A small-molecule ligand and the protein it binds are described below.
Small molecule (SMILES): CC(C)CN(C[C@@H](O)[C@H](Cc1ccccc1)NC(=O)O[C@H]1CO[C@H]2OCC[C@H]21)S(=O)(=O)c1ccc(N)cc1

Sequence of chain 1.B:
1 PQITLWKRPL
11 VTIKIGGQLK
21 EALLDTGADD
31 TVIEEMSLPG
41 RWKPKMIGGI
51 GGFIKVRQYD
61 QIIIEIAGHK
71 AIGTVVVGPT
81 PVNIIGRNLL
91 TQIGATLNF

Sequence of chain 1.A:
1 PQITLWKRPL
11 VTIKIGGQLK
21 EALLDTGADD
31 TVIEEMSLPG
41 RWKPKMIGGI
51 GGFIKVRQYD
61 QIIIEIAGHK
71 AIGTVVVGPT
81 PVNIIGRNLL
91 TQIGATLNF

Binding-site contacts:
Ligand atom C15 contacts residue VAL82 of chain 1.B at 3.7 Å (hydrophobic).
Ligand atom C36 contacts residue GLY49 of chain 1.B at 3.5 Å.
Ligand atom C6 contacts residue GLY48 of chain 1.A at 3.3 Å.
Ligand atom N1 contacts residue ASP30 of chain 1.A at 2.5 Å (salt-bridge).
Ligand atom O26 contacts residue ASP29 of chain 1.B at 3.2 Å (salt-bridge).
Ligand atom O26 contacts residue ASP30 of chain 1.B at 3.3 Å (salt-bridge).
Ligand atom O28 contacts residue ASP29 of chain 1.B at 3.0 Å (salt-bridge).
Ligand atom O9 contacts residue ILE84 of chain 1.A at 3.6 Å.
Ligand atom C35 contacts residue GLY48 of chain 1.B at 3.6 Å.
Ligand atom O10 contacts residue GLY49 of chain 1.A at 3.0 Å.
Ligand atom C29 contacts residue ASP29 of chain 1.B at 3.7 Å.
Ligand atom C27 contacts residue ASP29 of chain 1.B at 3.6 Å.
Ligand atom C33 contacts residue GLY27 of chain 1.B at 3.6 Å.
Ligand atom C4 contacts residue ALA28 of chain 1.A at 3.6 Å (hydrophobic).
Ligand atom C7 contacts residue GLY48 of chain 1.A at 3.7 Å.
Ligand atom N20 contacts residue GLY27 of chain 1.B at 3.2 Å (h-bond).
Ligand atom C3 contacts residue ALA28 of chain 1.A at 3.7 Å (hydrophobic).
Ligand atom O18 contacts residue GLY27 of chain 1.B at 3.5 Å.
Ligand atom C13 contacts residue GLY27 of chain 1.A at 3.8 Å.
Ligand atom C32 contacts residue ASP25 of chain 1.A at 3.2 Å.
Ligand atom C29 contacts residue GLY27 of chain 1.B at 3.5 Å.
Ligand atom C36 contacts residue ILE50 of chain 1.B at 3.6 Å (hydrophobic).
Ligand atom C5 contacts residue ILE50 of chain 1.B at 3.7 Å (hydrophobic).
Ligand atom O26 contacts residue ALA28 of chain 1.B at 3.7 Å.
Ligand atom C34 contacts residue VAL82 of chain 1.A at 3.6 Å (hydrophobic).
Ligand atom O18 contacts residue ASP25 of chain 1.A at 2.5 Å (salt-bridge).
Ligand atom O23 contacts residue ALA28 of chain 1.B at 3.6 Å.
Ligand atom O18 contacts residue ASP25 of chain 1.B at 2.7 Å (salt-bridge).
Ligand atom C27 contacts residue ASP30 of chain 1.B at 3.6 Å.
Ligand atom C3 contacts residue ASP30 of chain 1.A at 3.7 Å.
Ligand atom C30 contacts residue GLY48 of chain 1.B at 2.9 Å.
Ligand atom O10 contacts residue ILE50 of chain 1.B at 3.2 Å.
Ligand atom C3 contacts residue VAL32 of chain 1.A at 3.6 Å (hydrophobic).
Ligand atom C16 contacts residue ASP25 of chain 1.A at 3.2 Å.
Ligand atom C17 contacts residue ASP25 of chain 1.B at 3.5 Å.
Ligand atom C31 contacts residue GLY48 of chain 1.B at 3.4 Å.
Ligand atom C36 contacts residue PRO81 of chain 1.A at 3.6 Å (hydrophobic).
Ligand atom C12 contacts residue GLY27 of chain 1.A at 3.4 Å.
Ligand atom C17 contacts residue ASP25 of chain 1.A at 3.2 Å.
Ligand atom O9 contacts residue ILE50 of chain 1.B at 3.3 Å.